Sequence of chain 1.A:
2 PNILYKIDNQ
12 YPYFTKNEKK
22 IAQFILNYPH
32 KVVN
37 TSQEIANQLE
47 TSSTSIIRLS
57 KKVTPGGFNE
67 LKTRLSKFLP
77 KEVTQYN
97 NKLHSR

Binding-site contacts:
Ligand atom O2 contacts residue ASN65 of chain 1.A at 4.0 Å.
Ligand atom C2 contacts residue GLU66 of chain 1.A at 3.8 Å.
Ligand atom O2 contacts residue GLY62 of chain 1.A at 2.8 Å (h-bond).
Ligand atom O1 contacts residue ASN65 of chain 1.A at 2.9 Å (h-bond).
Ligand atom C1 contacts residue GLU66 of chain 1.A at 3.4 Å.
Ligand atom C2 contacts residue GLY62 of chain 1.A at 2.8 Å.
Ligand atom C1 contacts residue ASN65 of chain 1.A at 2.4 Å.
Ligand atom C2 contacts residue ASN65 of chain 1.A at 3.8 Å.
Ligand atom O1 contacts residue GLU66 of chain 1.A at 3.5 Å.
Ligand atom C3 contacts residue GLY62 of chain 1.A at 3.0 Å.
Ligand atom C1 contacts residue GLY62 of chain 1.A at 3.6 Å.

The small molecule below binds the protein below.
Small molecule (SMILES): COCCO